This small molecule binds to this protein.
Small molecule (SMILES): O=P(O)(O)Oc1c2c(c(OP(=O)(O)O)c3c1[C@H]1C[C@@H]3c3cc4c(cc31)[C@H]1C[C@@H]4c3ccccc31)[C@H]1C[C@@H]2c2cc3c(cc21)[C@H]1C[C@@H]3c2ccccc21

Sequence of chain 1.B:
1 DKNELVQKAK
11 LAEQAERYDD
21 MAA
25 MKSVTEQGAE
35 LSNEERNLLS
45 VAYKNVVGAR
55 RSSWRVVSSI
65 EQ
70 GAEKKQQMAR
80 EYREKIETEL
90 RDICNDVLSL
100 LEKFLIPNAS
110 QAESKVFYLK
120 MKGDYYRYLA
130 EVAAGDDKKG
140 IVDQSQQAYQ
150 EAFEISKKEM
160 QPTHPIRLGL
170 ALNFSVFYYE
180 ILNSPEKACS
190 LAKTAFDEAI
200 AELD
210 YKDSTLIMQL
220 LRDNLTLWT

Binding-site contacts:
Ligand atom CAT contacts residue 9SZ1 of chain 1.M at 4.0 Å.
Ligand atom CBF contacts residue ASN182 of chain 1.B at 4.2 Å.
Ligand atom CAW contacts residue 9SZ1 of chain 1.M at 4.3 Å.
Ligand atom CBG contacts residue PRO184 of chain 1.B at 3.7 Å (hydrophobic).
Ligand atom CAX contacts residue 9SZ1 of chain 1.M at 3.9 Å.
Ligand atom OAC contacts residue ASN182 of chain 1.B at 4.5 Å.
Ligand atom CAZ contacts residue ASN182 of chain 1.B at 4.4 Å.
Ligand atom CAQ contacts residue 9SZ1 of chain 1.M at 3.5 Å.
Ligand atom CAS contacts residue 9SZ1 of chain 1.M at 4.1 Å.
Ligand atom CAR contacts residue 9SZ1 of chain 1.M at 2.8 Å.
Ligand atom CBF contacts residue PRO184 of chain 1.B at 4.4 Å (hydrophobic).
Ligand atom CBG contacts residue ASN182 of chain 1.B at 3.5 Å.
Ligand atom OAE contacts residue ASN182 of chain 1.B at 3.9 Å.
Ligand atom CBH contacts residue PRO184 of chain 1.B at 4.3 Å (hydrophobic).
Ligand atom CBH contacts residue ASN182 of chain 1.B at 4.5 Å.
Ligand atom CAY contacts residue 9SZ1 of chain 1.M at 4.1 Å.
Ligand atom OAD contacts residue ASN182 of chain 1.B at 3.1 Å (h-bond).
Ligand atom CAU contacts residue 9SZ1 of chain 1.M at 4.1 Å.
Ligand atom CAW contacts residue ASN182 of chain 1.B at 4.5 Å.
Ligand atom PAB contacts residue ASN182 of chain 1.B at 4.0 Å.
Ligand atom CAX contacts residue ASN182 of chain 1.B at 3.6 Å.